Binding-site contacts:
Ligand atom C5 contacts residue ASN603 of chain 1.A at 3.7 Å.
Ligand atom C7 contacts residue GLU309 of chain 1.A at 3.8 Å.
Ligand atom C8 contacts residue ASN603 of chain 1.A at 3.8 Å.
Ligand atom O5 contacts residue ASN603 of chain 1.A at 2.4 Å (h-bond).
Ligand atom C7 contacts residue ASN603 of chain 1.A at 3.5 Å.
Ligand atom O3 contacts residue ASN603 of chain 1.A at 3.8 Å.
Ligand atom C1 contacts residue ASN603 of chain 1.A at 1.4 Å.
Ligand atom O7 contacts residue GLU309 of chain 1.A at 3.3 Å (salt-bridge).
Ligand atom C4 contacts residue ASN603 of chain 1.A at 4.3 Å.
Ligand atom O7 contacts residue ASN603 of chain 1.A at 4.1 Å.
Ligand atom C3 contacts residue ASN603 of chain 1.A at 3.6 Å.
Ligand atom N2 contacts residue ASN603 of chain 1.A at 3.2 Å (h-bond).
Ligand atom C2 contacts residue ASN603 of chain 1.A at 2.4 Å.
Ligand atom C8 contacts residue GLU309 of chain 1.A at 3.5 Å.

This small molecule binds to this protein.
Small molecule (SMILES): CC(=O)N[C@@H]1[C@@H](O)[C@H](O)[C@@H](CO)O[C@H]1O

Sequence of chain 1.A:
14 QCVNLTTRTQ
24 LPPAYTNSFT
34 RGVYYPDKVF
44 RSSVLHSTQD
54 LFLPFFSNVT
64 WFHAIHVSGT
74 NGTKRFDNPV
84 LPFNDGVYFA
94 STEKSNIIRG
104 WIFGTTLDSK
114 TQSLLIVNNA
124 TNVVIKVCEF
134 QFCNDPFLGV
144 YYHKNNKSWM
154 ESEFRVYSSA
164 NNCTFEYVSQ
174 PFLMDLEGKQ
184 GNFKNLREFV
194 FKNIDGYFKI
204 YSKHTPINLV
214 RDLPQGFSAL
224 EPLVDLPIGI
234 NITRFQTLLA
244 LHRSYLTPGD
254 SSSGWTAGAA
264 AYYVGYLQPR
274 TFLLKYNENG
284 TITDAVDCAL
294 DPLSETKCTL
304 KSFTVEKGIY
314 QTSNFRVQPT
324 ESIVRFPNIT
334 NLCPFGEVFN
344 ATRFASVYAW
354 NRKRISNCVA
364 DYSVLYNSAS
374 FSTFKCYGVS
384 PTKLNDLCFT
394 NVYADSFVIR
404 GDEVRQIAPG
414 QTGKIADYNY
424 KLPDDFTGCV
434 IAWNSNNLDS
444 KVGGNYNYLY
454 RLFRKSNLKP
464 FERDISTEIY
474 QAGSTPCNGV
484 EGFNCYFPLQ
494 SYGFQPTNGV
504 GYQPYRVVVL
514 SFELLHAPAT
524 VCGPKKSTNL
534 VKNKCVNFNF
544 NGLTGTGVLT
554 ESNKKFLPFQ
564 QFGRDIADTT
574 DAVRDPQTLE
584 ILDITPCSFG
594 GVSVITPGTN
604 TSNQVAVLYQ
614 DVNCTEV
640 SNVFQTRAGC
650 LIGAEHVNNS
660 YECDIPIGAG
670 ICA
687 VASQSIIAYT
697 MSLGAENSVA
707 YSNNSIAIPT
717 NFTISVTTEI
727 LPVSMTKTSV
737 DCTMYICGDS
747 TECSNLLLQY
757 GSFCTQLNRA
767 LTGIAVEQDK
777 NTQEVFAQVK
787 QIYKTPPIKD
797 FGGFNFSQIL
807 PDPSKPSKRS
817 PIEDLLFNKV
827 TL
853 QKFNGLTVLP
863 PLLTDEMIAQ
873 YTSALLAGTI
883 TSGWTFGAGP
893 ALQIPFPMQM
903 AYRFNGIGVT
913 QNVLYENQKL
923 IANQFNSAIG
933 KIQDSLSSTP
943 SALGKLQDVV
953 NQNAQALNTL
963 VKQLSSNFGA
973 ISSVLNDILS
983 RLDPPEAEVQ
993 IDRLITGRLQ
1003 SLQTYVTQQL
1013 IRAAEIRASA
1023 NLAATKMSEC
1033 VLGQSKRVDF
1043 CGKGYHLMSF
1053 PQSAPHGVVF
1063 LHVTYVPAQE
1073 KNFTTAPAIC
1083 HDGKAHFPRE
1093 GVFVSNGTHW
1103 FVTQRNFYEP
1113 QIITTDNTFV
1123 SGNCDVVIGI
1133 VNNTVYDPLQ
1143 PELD